Sequence of chain 1.A:
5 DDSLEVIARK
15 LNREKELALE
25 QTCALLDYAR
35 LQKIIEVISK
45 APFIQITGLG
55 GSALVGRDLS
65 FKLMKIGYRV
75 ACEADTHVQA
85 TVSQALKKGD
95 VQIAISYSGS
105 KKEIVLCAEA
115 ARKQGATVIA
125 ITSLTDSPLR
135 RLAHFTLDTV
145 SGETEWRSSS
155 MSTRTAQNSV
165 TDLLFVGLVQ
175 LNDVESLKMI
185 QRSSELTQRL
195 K

Sequence of chain 3.A:
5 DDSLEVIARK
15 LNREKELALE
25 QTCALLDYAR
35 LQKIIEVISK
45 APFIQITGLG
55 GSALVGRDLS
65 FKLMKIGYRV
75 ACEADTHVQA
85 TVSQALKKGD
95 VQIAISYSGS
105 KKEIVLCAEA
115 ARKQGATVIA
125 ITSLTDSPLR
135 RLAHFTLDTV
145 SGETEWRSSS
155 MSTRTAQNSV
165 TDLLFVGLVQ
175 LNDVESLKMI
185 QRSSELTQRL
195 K

Sequence of chain 4.A:
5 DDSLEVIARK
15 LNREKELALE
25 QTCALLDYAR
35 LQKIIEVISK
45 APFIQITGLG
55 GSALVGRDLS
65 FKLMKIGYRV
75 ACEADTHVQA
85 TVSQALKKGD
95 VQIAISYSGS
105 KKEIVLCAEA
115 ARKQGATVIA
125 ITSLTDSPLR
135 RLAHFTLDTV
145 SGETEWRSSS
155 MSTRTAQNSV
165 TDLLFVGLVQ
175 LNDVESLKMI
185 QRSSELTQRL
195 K

The protein below binds the small molecule below.
Small molecule (SMILES): CC(=O)N[C@@H]1[C@@H](O[C@H](C)C(=O)O)[C@H](O)[C@@H](COP(=O)(O)O)O[C@H]1O

Binding-site contacts:
Ligand atom O01 contacts residue SER56 of chain 3.A at 4.0 Å.
Ligand atom O24 contacts residue SER100 of chain 3.A at 3.6 Å.
Ligand atom C18 contacts residue GLY54 of chain 3.A at 4.1 Å.
Ligand atom C13 contacts residue THR191 of chain 4.A at 3.7 Å.
Ligand atom O16 contacts residue THR191 of chain 4.A at 3.5 Å.
Ligand atom C06 contacts residue SER154 of chain 3.A at 3.8 Å.
Ligand atom O22 contacts residue TYR101 of chain 3.A at 2.8 Å (h-bond).
Ligand atom C13 contacts residue THR85 of chain 1.A at 3.9 Å.
Ligand atom P21 contacts residue SER100 of chain 3.A at 3.5 Å.
Ligand atom C18 contacts residue LEU53 of chain 3.A at 3.7 Å (hydrophobic).
Ligand atom O23 contacts residue TYR101 of chain 3.A at 3.8 Å.
Ligand atom C07 contacts residue LYS69 of chain 4.A at 3.4 Å.
Ligand atom P21 contacts residue SER102 of chain 3.A at 3.9 Å.
Ligand atom O20 contacts residue LYS105 of chain 3.A at 3.3 Å.
Ligand atom C15 contacts residue LYS105 of chain 3.A at 3.6 Å.
Ligand atom O22 contacts residue SER56 of chain 3.A at 2.6 Å (h-bond).
Ligand atom O24 contacts residue SER102 of chain 3.A at 2.7 Å (h-bond).
Ligand atom P21 contacts residue TYR101 of chain 3.A at 3.4 Å.
Ligand atom O23 contacts residue SER100 of chain 3.A at 2.6 Å (h-bond).
Ligand atom O01 contacts residue GLY54 of chain 3.A at 3.8 Å.
Ligand atom O17 contacts residue HIS81 of chain 1.A at 3.9 Å.
Ligand atom O16 contacts residue HIS81 of chain 1.A at 2.7 Å (h-bond).
Ligand atom O22 contacts residue SER100 of chain 3.A at 3.6 Å.
Ligand atom O01 contacts residue LEU53 of chain 3.A at 3.8 Å.
Ligand atom O23 contacts residue LYS105 of chain 3.A at 3.2 Å.
Ligand atom C13 contacts residue SER187 of chain 4.A at 3.6 Å.
Ligand atom O23 contacts residue SER102 of chain 3.A at 4.0 Å.
Ligand atom C19 contacts residue LEU53 of chain 3.A at 3.3 Å (hydrophobic).
Ligand atom O01 contacts residue GLY55 of chain 3.A at 2.9 Å (h-bond).
Ligand atom P21 contacts residue LYS105 of chain 3.A at 4.0 Å.
Ligand atom O08 contacts residue LYS69 of chain 4.A at 3.1 Å (salt-bridge).
Ligand atom C12 contacts residue THR191 of chain 4.A at 3.5 Å.
Ligand atom O17 contacts residue LYS105 of chain 3.A at 3.2 Å (salt-bridge).
Ligand atom O24 contacts residue LYS105 of chain 3.A at 3.8 Å.
Ligand atom P21 contacts residue SER56 of chain 3.A at 4.0 Å.
Ligand atom O16 contacts residue LYS105 of chain 3.A at 2.9 Å (salt-bridge).
Ligand atom O14 contacts residue THR191 of chain 4.A at 3.5 Å (h-bond).
Ligand atom O24 contacts residue TYR101 of chain 3.A at 3.4 Å (h-bond).
Ligand atom O09 contacts residue LYS69 of chain 4.A at 2.9 Å (salt-bridge).
Ligand atom C15 contacts residue HIS81 of chain 1.A at 3.4 Å.